A small-molecule ligand and the protein it binds are described below.
Small molecule (SMILES): CC(=O)N[C@@H]1[C@@H](O)[C@H](O)[C@@H](CO)O[C@H]1O

Sequence of chain 40.E:
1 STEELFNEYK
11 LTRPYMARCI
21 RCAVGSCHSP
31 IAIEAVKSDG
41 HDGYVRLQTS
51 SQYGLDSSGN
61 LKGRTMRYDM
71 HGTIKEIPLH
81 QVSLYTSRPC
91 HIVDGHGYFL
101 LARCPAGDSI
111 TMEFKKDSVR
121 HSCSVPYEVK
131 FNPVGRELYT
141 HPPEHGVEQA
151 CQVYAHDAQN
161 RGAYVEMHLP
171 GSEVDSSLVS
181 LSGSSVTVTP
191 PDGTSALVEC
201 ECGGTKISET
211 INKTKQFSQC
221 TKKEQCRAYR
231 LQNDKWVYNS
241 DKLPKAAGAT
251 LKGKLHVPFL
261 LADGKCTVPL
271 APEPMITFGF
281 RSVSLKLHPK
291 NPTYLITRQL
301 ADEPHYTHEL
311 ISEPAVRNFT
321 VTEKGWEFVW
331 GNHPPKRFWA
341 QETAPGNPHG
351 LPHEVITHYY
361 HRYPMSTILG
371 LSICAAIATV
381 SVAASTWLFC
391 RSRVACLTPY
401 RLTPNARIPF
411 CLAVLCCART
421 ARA

Binding-site contacts:
Ligand atom C6 contacts residue ASN318 of chain 40.E at 3.3 Å.
Ligand atom O6 contacts residue ASN318 of chain 40.E at 3.3 Å.
Ligand atom C5 contacts residue SER284 of chain 40.E at 4.5 Å.
Ligand atom O4 contacts residue ASN318 of chain 40.E at 4.4 Å.
Ligand atom C6 contacts residue SER284 of chain 40.E at 3.2 Å.
Ligand atom O5 contacts residue SER284 of chain 40.E at 4.4 Å.
Ligand atom O6 contacts residue SER284 of chain 40.E at 2.9 Å (h-bond).